Sequence of chain 1.B:
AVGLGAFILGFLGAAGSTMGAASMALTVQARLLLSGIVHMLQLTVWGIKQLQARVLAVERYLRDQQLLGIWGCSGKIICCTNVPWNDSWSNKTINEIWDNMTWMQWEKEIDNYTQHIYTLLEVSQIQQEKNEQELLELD

A small-molecule ligand and the protein it binds are described below.
Small molecule (SMILES): CC(=O)N[C@@H]1[C@@H](O)[C@H](O)[C@@H](CO)O[C@H]1O

Binding-site contacts:
Ligand atom C1 contacts residue SER102 of chain 1.B at 3.5 Å.
Ligand atom C7 contacts residue ASN100 of chain 1.B at 3.2 Å.
Ligand atom C1 contacts residue ASN100 of chain 1.B at 1.4 Å.
Ligand atom O7 contacts residue ASN100 of chain 1.B at 3.1 Å (h-bond).
Ligand atom O5 contacts residue SER102 of chain 1.B at 3.0 Å (h-bond).
Ligand atom O5 contacts residue ASN100 of chain 1.B at 2.4 Å (h-bond).
Ligand atom O7 contacts residue TRP103 of chain 1.B at 4.0 Å.
Ligand atom C4 contacts residue ASN100 of chain 1.B at 4.2 Å.
Ligand atom C6 contacts residue SER102 of chain 1.B at 4.2 Å.
Ligand atom N2 contacts residue ASN100 of chain 1.B at 2.8 Å (h-bond).
Ligand atom C8 contacts residue ASN100 of chain 1.B at 4.3 Å.
Ligand atom C5 contacts residue ASN100 of chain 1.B at 3.7 Å.
Ligand atom C5 contacts residue SER102 of chain 1.B at 4.1 Å.
Ligand atom C3 contacts residue ASN100 of chain 1.B at 3.8 Å.
Ligand atom C2 contacts residue ASN100 of chain 1.B at 2.4 Å.